Sequence of chain 5.A:
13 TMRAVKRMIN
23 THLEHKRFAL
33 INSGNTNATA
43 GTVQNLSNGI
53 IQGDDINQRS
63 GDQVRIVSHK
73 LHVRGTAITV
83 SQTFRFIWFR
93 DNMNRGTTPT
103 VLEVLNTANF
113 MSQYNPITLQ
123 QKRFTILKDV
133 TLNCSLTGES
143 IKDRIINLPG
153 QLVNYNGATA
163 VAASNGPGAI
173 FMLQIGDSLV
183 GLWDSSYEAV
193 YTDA

This protein binds this small molecule.
Small molecule (SMILES): O=c1ccn([C@@H]2O[C@H](CO[P](=O)(O)O[C@H]3[C@@H](O)[C@H](n4ccc(=O)[nH]c4=O)O[C@@H]3CO[P](=O)(O)O[C@H]3[C@@H](O)[C@H](n4ccc(=O)[nH]c4=O)O[C@@H]3CO[P](=O)(O)O[C@H]3[C@@H](O)[C@H](n4ccc(=O)[nH]c4=O)O[C@@H]3COP(=O)=O)[C@@H](O)[C@H]2O)c(=O)[nH]1

Binding-site contacts:
Ligand atom P contacts residue ARG15 of chain 5.A at 3.1 Å.
Ligand atom OP2 contacts residue ARG19 of chain 5.A at 2.1 Å (salt-bridge).
Ligand atom C1' contacts residue ARG19 of chain 5.A at 4.3 Å.
Ligand atom OP1 contacts residue ARG19 of chain 5.A at 4.1 Å.
Ligand atom C2 contacts residue A3 of chain 5.B at 3.5 Å.
Ligand atom N3 contacts residue A3 of chain 5.B at 2.8 Å (h-bond).
Ligand atom C4 contacts residue A3 of chain 5.B at 3.6 Å.
Ligand atom C5 contacts residue ARG19 of chain 5.A at 2.9 Å.
Ligand atom N3 contacts residue A1 of chain 5.B at 2.7 Å (h-bond).
Ligand atom C3' contacts residue ARG19 of chain 5.A at 3.4 Å.
Ligand atom O3' contacts residue ARG15 of chain 5.A at 3.1 Å (salt-bridge).
Ligand atom O2 contacts residue A1 of chain 5.B at 2.7 Å (h-bond).
Ligand atom O2 contacts residue A3 of chain 5.B at 3.2 Å.
Ligand atom N1 contacts residue A3 of chain 5.B at 4.3 Å.
Ligand atom OP1 contacts residue MET14 of chain 5.A at 3.8 Å.
Ligand atom O5' contacts residue ARG19 of chain 5.A at 2.1 Å (salt-bridge).
Ligand atom P contacts residue ARG19 of chain 5.A at 2.8 Å.
Ligand atom O4' contacts residue ARG19 of chain 5.A at 3.9 Å.
Ligand atom C4 contacts residue ARG19 of chain 5.A at 3.9 Å.
Ligand atom O2 contacts residue A2 of chain 5.B at 3.7 Å.
Ligand atom C4' contacts residue ARG19 of chain 5.A at 3.7 Å.
Ligand atom C3' contacts residue ARG15 of chain 5.A at 3.8 Å.
Ligand atom OP2 contacts residue ALA16 of chain 5.A at 4.1 Å.
Ligand atom C4 contacts residue A1 of chain 5.B at 3.4 Å.
Ligand atom C5' contacts residue ARG19 of chain 5.A at 3.2 Å.
Ligand atom OP2 contacts residue ARG15 of chain 5.A at 2.5 Å.
Ligand atom C2 contacts residue A1 of chain 5.B at 3.1 Å.
Ligand atom O4 contacts residue A3 of chain 5.B at 2.8 Å (h-bond).
Ligand atom N3 contacts residue A2 of chain 5.B at 3.7 Å.
Ligand atom N1 contacts residue ARG19 of chain 5.A at 3.9 Å.
Ligand atom C5' contacts residue ARG15 of chain 5.A at 2.5 Å.
Ligand atom OP1 contacts residue ARG15 of chain 5.A at 2.5 Å.
Ligand atom O4 contacts residue A1 of chain 5.B at 3.0 Å (h-bond).
Ligand atom O3' contacts residue ARG19 of chain 5.A at 3.6 Å (salt-bridge).
Ligand atom C6 contacts residue ARG19 of chain 5.A at 2.7 Å.
Ligand atom O5' contacts residue ARG15 of chain 5.A at 3.6 Å.
Ligand atom C2' contacts residue ARG19 of chain 5.A at 3.6 Å.
Ligand atom OP1 contacts residue LYS18 of chain 5.A at 3.7 Å.
Ligand atom C4' contacts residue ARG15 of chain 5.A at 3.3 Å.
Ligand atom C2 contacts residue A2 of chain 5.B at 3.9 Å.